This protein binds this small molecule.
Small molecule (SMILES): CCc1cc(Oc2ccnc(N(Cc3cccc(OC(F)(F)C(F)F)c3)C[C@@H](O)C(F)(F)F)n2)ccc1Cl

Binding-site contacts:
Ligand atom O3 contacts residue SER230 of chain 1.A at 3.0 Å (h-bond).
Ligand atom C8 contacts residue LEU206 of chain 1.A at 3.7 Å (hydrophobic).
Ligand atom F2 contacts residue PHE441 of chain 1.A at 3.4 Å.
Ligand atom O2 contacts residue ALA202 of chain 1.A at 3.5 Å.
Ligand atom C17 contacts residue 2OB1 of chain 1.C at 3.8 Å.
Ligand atom C16 contacts residue 2OB1 of chain 1.C at 3.4 Å.
Ligand atom C10 contacts residue GLN199 of chain 1.A at 3.5 Å.
Ligand atom F3 contacts residue ARG201 of chain 1.A at 3.5 Å.
Ligand atom C6 contacts residue CYS13 of chain 1.A at 3.6 Å (hydrophobic).
Ligand atom C4 contacts residue ALA202 of chain 1.A at 3.3 Å (hydrophobic).
Ligand atom C23 contacts residue SER230 of chain 1.A at 3.6 Å.
Ligand atom C7 contacts residue LEU206 of chain 1.A at 3.6 Å (hydrophobic).
Ligand atom C14 contacts residue 2OB1 of chain 1.C at 3.5 Å.
Ligand atom C7 contacts residue ILE11 of chain 1.A at 3.6 Å (hydrophobic).
Ligand atom F5 contacts residue 2OB1 of chain 1.C at 3.3 Å.
Ligand atom CL1 contacts residue PHE263 of chain 1.A at 3.8 Å.
Ligand atom C22 contacts residue 2OB1 of chain 1.C at 3.6 Å.
Ligand atom O1 contacts residue ILE215 of chain 1.A at 3.4 Å.
Ligand atom C24 contacts residue 2OB1 of chain 1.C at 3.8 Å.
Ligand atom C6 contacts residue ILE215 of chain 1.A at 3.6 Å (hydrophobic).
Ligand atom C19 contacts residue 2OB1 of chain 1.C at 3.7 Å.
Ligand atom F2 contacts residue 2OB1 of chain 1.C at 3.6 Å.
Ligand atom C11 contacts residue GLN199 of chain 1.A at 3.6 Å.
Ligand atom F3 contacts residue VAL198 of chain 1.A at 3.2 Å.
Ligand atom O1 contacts residue HIS232 of chain 1.A at 3.4 Å.
Ligand atom C10 contacts residue ILE215 of chain 1.A at 3.7 Å (hydrophobic).
Ligand atom F6 contacts residue LEU129 of chain 1.A at 3.4 Å.
Ligand atom F7 contacts residue 2OB1 of chain 1.C at 3.1 Å.
Ligand atom C10 contacts residue HIS232 of chain 1.A at 3.5 Å.
Ligand atom C13 contacts residue CYS13 of chain 1.A at 3.8 Å (hydrophobic).
Ligand atom F3 contacts residue ALA202 of chain 1.A at 3.2 Å.
Ligand atom N2 contacts residue HIS232 of chain 1.A at 3.7 Å.
Ligand atom C15 contacts residue 2OB1 of chain 1.C at 3.6 Å.
Ligand atom C9 contacts residue HIS232 of chain 1.A at 3.3 Å.
Ligand atom F7 contacts residue VAL136 of chain 1.A at 3.8 Å.
Ligand atom F4 contacts residue ILE205 of chain 1.A at 3.5 Å.
Ligand atom F5 contacts residue LEU228 of chain 1.A at 3.7 Å.
Ligand atom F6 contacts residue LEU228 of chain 1.A at 3.3 Å.
Ligand atom C7 contacts residue CYS13 of chain 1.A at 3.7 Å (hydrophobic).
Ligand atom C19 contacts residue VAL198 of chain 1.A at 3.7 Å (hydrophobic).

Sequence of chain 1.A:
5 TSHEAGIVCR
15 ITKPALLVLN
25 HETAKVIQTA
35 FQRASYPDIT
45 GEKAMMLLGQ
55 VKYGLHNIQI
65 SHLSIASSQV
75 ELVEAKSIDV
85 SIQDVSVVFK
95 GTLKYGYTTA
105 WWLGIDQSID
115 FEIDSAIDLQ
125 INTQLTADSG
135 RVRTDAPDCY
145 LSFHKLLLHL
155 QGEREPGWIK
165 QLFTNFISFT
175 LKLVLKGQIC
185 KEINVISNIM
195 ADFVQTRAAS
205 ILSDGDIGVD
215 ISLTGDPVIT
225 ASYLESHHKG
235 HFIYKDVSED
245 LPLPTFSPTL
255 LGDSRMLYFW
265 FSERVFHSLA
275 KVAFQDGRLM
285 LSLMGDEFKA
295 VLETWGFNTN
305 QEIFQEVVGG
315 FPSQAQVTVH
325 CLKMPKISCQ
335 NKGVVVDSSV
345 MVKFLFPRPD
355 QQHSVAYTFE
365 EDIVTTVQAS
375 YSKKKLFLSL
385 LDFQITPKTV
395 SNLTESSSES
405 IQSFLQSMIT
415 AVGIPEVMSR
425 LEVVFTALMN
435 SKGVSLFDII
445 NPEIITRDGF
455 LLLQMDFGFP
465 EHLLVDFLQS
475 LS